Binding-site contacts:
Ligand atom N2 contacts residue ASN85 of chain 1.C at 3.0 Å (h-bond).
Ligand atom C1 contacts residue GLU84 of chain 1.C at 4.2 Å.
Ligand atom C4 contacts residue ASN85 of chain 1.C at 4.3 Å.
Ligand atom O7 contacts residue ASN85 of chain 1.C at 4.0 Å.
Ligand atom O5 contacts residue ASN85 of chain 1.C at 2.4 Å (h-bond).
Ligand atom C1 contacts residue ASN85 of chain 1.C at 1.5 Å.
Ligand atom C2 contacts residue GLU84 of chain 1.C at 4.0 Å.
Ligand atom C3 contacts residue GLU84 of chain 1.C at 4.2 Å.
Ligand atom C8 contacts residue LEU2 of chain 1.D at 4.4 Å (hydrophobic).
Ligand atom C2 contacts residue ASN85 of chain 1.C at 2.5 Å.
Ligand atom C8 contacts residue GLY6 of chain 1.D at 4.2 Å.
Ligand atom C3 contacts residue ASN85 of chain 1.C at 3.9 Å.
Ligand atom N2 contacts residue GLU84 of chain 1.C at 3.1 Å (salt-bridge).
Ligand atom O7 contacts residue GLY9 of chain 1.D at 4.3 Å.
Ligand atom O7 contacts residue SER10 of chain 1.D at 3.3 Å.
Ligand atom C5 contacts residue ASN85 of chain 1.C at 3.8 Å.
Ligand atom C8 contacts residue GLU84 of chain 1.C at 3.9 Å.
Ligand atom C7 contacts residue ASN85 of chain 1.C at 3.7 Å.
Ligand atom C7 contacts residue SER10 of chain 1.D at 4.3 Å.
Ligand atom C7 contacts residue GLU84 of chain 1.C at 3.9 Å.

The small molecule below binds the protein below.
Small molecule (SMILES): CC(=O)N[C@H]1[C@H](O[C@H]2[C@H](O)[C@@H](NC(C)=O)CO[C@@H]2CO)O[C@H](CO)[C@@H](O)[C@@H]1O

Sequence of chain 1.D:
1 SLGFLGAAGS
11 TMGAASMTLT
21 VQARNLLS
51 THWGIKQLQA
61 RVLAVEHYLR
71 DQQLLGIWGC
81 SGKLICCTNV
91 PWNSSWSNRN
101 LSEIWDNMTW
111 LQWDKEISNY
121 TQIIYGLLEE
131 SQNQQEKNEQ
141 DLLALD

Sequence of chain 1.C:
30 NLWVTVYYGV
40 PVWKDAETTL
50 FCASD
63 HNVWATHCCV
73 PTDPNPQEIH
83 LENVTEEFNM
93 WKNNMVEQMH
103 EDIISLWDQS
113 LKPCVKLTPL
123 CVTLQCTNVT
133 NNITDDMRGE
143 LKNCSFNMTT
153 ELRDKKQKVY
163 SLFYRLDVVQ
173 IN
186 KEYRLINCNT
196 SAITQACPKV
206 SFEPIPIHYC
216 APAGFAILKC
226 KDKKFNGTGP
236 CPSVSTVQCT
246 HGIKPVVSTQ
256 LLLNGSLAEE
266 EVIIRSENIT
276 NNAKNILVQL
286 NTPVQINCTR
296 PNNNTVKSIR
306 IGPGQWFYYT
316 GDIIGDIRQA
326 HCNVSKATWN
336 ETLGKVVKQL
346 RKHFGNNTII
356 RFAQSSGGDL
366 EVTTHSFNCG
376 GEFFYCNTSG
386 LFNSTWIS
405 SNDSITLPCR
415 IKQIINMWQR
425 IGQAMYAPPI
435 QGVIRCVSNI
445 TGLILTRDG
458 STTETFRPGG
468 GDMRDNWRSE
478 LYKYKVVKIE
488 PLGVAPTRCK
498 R